This protein binds this small molecule.
Small molecule (SMILES): Nc1ccn([C@H]2C[C@H](O[P](=O)(O)OC[C@H]3O[C@@H](n4ccc(N)nc4=O)C[C@@H]3O[P](=O)(O)OC[C@H]3O[C@@H](n4cnc5c(=O)[nH]c(N)nc54)C[C@@H]3O[P](=O)(O)OC[C@H]3O[C@@H](n4cnc5c(=O)[nH]c(N)nc54)C[C@@H]3O)[C@@H](COP(=O)=O)O2)c(=O)n1

Sequence of chain 1.DA:
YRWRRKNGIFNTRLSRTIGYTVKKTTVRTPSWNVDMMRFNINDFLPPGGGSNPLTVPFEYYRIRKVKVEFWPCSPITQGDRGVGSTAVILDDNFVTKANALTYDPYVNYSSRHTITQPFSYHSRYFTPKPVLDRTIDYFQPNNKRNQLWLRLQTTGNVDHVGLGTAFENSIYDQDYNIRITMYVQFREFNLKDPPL

Binding-site contacts:
Ligand atom C2' contacts residue TYR125 of chain 1.DA at 3.8 Å (hydrophobic).
Ligand atom C2' contacts residue LYS67 of chain 1.DA at 3.7 Å.
Ligand atom N9 contacts residue TYR125 of chain 1.DA at 4.0 Å.
Ligand atom P contacts residue TYR121 of chain 1.DA at 4.2 Å.
Ligand atom O6 contacts residue TYR125 of chain 1.DA at 4.2 Å.
Ligand atom P contacts residue ARG13 of chain 1.DA at 3.4 Å.
Ligand atom OP2 contacts residue ARG112 of chain 1.CA at 2.6 Å (salt-bridge).
Ligand atom OP1 contacts residue THR114 of chain 1.CA at 3.5 Å (h-bond).
Ligand atom N3 contacts residue TYR125 of chain 1.DA at 3.8 Å.
Ligand atom O3' contacts residue ARG13 of chain 1.DA at 4.0 Å.
Ligand atom N2 contacts residue TYR125 of chain 1.DA at 3.8 Å.
Ligand atom C5' contacts residue TRP71 of chain 1.DA at 3.7 Å (hydrophobic).
Ligand atom C6 contacts residue LYS67 of chain 1.DA at 3.8 Å.
Ligand atom C3' contacts residue TYR183 of chain 1.DA at 3.7 Å (hydrophobic).
Ligand atom C5 contacts residue TYR125 of chain 1.DA at 4.0 Å (hydrophobic).
Ligand atom OP2 contacts residue TYR121 of chain 1.DA at 3.1 Å.
Ligand atom O3' contacts residue ASN11 of chain 1.DA at 3.5 Å (h-bond).
Ligand atom O5' contacts residue TYR183 of chain 1.DA at 4.0 Å.
Ligand atom O3' contacts residue THR114 of chain 1.CA at 3.7 Å.
Ligand atom P contacts residue ARG112 of chain 1.CA at 4.0 Å.
Ligand atom O6 contacts residue SER123 of chain 1.DA at 3.9 Å.
Ligand atom C4 contacts residue TYR125 of chain 1.DA at 4.0 Å (hydrophobic).
Ligand atom C6 contacts residue TYR125 of chain 1.DA at 4.0 Å (hydrophobic).
Ligand atom C8 contacts residue LYS67 of chain 1.DA at 3.3 Å.
Ligand atom OP1 contacts residue LYS6 of chain 1.RA at 3.8 Å.
Ligand atom C8 contacts residue TYR183 of chain 1.DA at 3.7 Å (hydrophobic).
Ligand atom N7 contacts residue LYS67 of chain 1.DA at 3.0 Å (salt-bridge).
Ligand atom C2 contacts residue TYR125 of chain 1.DA at 3.7 Å (hydrophobic).
Ligand atom OP2 contacts residue TYR183 of chain 1.DA at 3.2 Å.
Ligand atom OP2 contacts residue THR114 of chain 1.CA at 2.4 Å (h-bond).
Ligand atom C3' contacts residue ARG13 of chain 1.DA at 4.1 Å.
Ligand atom OP2 contacts residue ARG13 of chain 1.DA at 2.2 Å (salt-bridge).
Ligand atom OP1 contacts residue ARG13 of chain 1.DA at 3.9 Å.
Ligand atom C5 contacts residue LYS67 of chain 1.DA at 4.0 Å.
Ligand atom N1 contacts residue TYR125 of chain 1.DA at 4.0 Å.
Ligand atom C4' contacts residue ASN11 of chain 1.DA at 4.2 Å.
Ligand atom O6 contacts residue LYS67 of chain 1.DA at 4.1 Å.
Ligand atom C2' contacts residue TYR183 of chain 1.DA at 3.9 Å (hydrophobic).
Ligand atom OP1 contacts residue TRP71 of chain 1.DA at 3.4 Å.
Ligand atom P contacts residue THR114 of chain 1.CA at 3.3 Å.

Sequence of chain 1.CA:
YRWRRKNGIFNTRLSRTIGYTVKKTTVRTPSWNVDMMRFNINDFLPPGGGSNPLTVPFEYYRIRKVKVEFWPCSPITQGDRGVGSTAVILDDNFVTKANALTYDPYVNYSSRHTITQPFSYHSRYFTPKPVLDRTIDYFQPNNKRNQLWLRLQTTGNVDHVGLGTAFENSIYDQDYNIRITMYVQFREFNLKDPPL

Sequence of chain 1.RA:
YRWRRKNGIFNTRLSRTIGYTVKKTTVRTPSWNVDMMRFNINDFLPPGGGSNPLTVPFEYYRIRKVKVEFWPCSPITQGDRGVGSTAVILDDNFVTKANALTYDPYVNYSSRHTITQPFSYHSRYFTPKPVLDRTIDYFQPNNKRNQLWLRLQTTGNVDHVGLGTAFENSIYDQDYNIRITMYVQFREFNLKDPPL